This small molecule binds to this protein.
Small molecule (SMILES): CC(=O)N[C@@H]1[C@@H](O)[C@H](O)[C@@H](CO)O[C@H]1O

Binding-site contacts:
Ligand atom N2 contacts residue ASN1061 of chain 1.E at 2.9 Å (h-bond).
Ligand atom C3 contacts residue ASN1061 of chain 1.E at 3.8 Å.
Ligand atom O7 contacts residue ASN1061 of chain 1.E at 3.9 Å.
Ligand atom O5 contacts residue ASN1061 of chain 1.E at 2.4 Å (h-bond).
Ligand atom C1 contacts residue ASN1061 of chain 1.E at 1.4 Å.
Ligand atom C8 contacts residue GLU1059 of chain 1.E at 3.4 Å.
Ligand atom C2 contacts residue ASN1061 of chain 1.E at 2.5 Å.
Ligand atom C8 contacts residue ASN1061 of chain 1.E at 4.1 Å.
Ligand atom C5 contacts residue ASN1061 of chain 1.E at 3.7 Å.
Ligand atom C6 contacts residue ALA693 of chain 1.E at 4.0 Å (hydrophobic).
Ligand atom C8 contacts residue LYS1060 of chain 1.E at 4.0 Å.
Ligand atom C1 contacts residue GLN882 of chain 1.B at 4.2 Å.
Ligand atom O5 contacts residue ALA693 of chain 1.E at 4.3 Å.
Ligand atom C5 contacts residue ALA693 of chain 1.E at 3.7 Å (hydrophobic).
Ligand atom C4 contacts residue ASN1061 of chain 1.E at 4.2 Å.
Ligand atom C7 contacts residue ASN1061 of chain 1.E at 3.6 Å.
Ligand atom O6 contacts residue ALA693 of chain 1.E at 3.4 Å.

Sequence of chain 1.E:
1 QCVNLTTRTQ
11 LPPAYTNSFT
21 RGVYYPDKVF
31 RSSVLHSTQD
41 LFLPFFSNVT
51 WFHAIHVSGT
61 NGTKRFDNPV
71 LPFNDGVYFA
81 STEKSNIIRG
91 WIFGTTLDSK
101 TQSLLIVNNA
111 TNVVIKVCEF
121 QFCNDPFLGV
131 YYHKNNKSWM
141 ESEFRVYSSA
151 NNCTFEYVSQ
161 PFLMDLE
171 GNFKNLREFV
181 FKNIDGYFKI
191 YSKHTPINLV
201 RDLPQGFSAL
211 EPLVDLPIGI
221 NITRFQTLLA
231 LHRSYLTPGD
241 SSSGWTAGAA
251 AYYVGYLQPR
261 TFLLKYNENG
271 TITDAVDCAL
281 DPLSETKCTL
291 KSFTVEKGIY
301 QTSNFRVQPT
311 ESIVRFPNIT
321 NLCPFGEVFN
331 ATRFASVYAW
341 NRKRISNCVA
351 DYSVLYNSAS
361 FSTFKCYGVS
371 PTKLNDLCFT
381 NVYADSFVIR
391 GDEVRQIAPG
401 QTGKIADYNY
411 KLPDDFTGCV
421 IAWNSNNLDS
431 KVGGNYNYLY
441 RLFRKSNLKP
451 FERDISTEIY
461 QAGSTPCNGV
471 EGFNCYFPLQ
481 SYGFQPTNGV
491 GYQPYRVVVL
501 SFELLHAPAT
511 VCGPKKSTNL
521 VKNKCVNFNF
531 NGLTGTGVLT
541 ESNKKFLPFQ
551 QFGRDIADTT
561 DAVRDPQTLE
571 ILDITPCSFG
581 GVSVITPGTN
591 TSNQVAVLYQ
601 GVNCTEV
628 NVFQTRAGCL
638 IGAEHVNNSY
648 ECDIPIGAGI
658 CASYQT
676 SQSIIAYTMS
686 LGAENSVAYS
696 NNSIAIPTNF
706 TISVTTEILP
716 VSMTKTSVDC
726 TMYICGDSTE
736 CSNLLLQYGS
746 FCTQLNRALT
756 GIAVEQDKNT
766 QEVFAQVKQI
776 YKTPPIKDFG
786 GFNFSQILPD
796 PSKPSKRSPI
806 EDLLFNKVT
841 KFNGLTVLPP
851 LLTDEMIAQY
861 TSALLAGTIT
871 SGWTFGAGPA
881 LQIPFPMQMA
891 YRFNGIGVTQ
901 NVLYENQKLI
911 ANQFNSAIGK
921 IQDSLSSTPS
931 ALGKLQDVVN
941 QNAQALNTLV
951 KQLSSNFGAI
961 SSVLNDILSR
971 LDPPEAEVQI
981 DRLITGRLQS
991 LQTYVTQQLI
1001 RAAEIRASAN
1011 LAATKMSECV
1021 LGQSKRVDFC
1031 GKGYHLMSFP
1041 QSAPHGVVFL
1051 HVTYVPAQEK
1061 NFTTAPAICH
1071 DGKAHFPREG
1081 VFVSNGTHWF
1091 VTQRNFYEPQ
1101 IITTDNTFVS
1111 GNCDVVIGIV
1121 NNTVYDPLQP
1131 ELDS

Sequence of chain 1.B:
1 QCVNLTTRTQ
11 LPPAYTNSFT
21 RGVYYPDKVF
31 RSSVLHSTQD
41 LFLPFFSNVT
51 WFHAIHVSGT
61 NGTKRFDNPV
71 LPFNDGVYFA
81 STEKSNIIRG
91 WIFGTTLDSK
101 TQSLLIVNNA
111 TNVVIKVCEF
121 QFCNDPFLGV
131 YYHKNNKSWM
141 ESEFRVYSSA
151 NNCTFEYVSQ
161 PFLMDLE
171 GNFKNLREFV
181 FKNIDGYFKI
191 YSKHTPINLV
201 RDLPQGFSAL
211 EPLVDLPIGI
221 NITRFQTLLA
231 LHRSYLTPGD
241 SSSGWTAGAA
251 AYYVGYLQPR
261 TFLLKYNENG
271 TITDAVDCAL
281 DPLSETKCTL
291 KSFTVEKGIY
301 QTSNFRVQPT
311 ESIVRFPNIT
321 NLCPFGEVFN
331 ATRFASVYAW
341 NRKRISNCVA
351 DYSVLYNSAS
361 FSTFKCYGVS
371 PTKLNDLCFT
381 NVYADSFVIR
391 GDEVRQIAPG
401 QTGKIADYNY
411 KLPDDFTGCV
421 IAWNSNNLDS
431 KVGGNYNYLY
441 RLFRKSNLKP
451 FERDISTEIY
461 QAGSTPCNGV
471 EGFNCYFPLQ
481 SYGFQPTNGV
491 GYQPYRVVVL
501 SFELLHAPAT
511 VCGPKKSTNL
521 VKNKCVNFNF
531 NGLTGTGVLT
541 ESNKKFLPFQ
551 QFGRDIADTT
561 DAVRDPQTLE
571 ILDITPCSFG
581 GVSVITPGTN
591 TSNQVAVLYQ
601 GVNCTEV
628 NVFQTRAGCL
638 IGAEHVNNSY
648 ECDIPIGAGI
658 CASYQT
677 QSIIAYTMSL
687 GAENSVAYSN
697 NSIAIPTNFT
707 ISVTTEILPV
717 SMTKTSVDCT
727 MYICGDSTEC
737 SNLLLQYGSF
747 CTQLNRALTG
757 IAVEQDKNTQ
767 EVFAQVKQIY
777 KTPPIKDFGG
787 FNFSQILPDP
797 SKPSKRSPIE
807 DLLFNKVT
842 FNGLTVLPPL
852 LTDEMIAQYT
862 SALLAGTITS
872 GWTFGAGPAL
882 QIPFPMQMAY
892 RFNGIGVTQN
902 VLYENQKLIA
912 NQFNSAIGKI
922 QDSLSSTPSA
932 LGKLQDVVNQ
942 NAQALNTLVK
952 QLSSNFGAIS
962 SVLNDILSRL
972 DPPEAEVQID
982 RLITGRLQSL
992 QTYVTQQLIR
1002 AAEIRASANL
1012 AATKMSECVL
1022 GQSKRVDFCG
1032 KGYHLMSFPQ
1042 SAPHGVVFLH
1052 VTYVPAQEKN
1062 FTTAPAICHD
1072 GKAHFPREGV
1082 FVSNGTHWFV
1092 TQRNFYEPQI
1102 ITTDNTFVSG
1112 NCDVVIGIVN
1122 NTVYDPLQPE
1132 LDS